Sequence of chain 2.A:
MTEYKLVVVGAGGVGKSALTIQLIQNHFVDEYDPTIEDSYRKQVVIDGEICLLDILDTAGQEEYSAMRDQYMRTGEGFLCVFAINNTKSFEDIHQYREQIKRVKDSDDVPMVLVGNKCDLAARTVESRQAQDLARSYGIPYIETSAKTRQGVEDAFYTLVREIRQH

Binding-site contacts:
Ligand atom N1 contacts residue ASP119 of chain 2.A at 2.8 Å (salt-bridge).
Ligand atom C6 contacts residue ASP119 of chain 2.A at 3.6 Å.
Ligand atom O3G contacts residue LYS16 of chain 2.A at 2.7 Å (salt-bridge).
Ligand atom C5' contacts residue GLY13 of chain 2.A at 3.6 Å.
Ligand atom O2G contacts residue THR35 of chain 2.A at 2.9 Å (h-bond).
Ligand atom O2B contacts residue MG1 of chain 2.C at 2.1 Å.
Ligand atom O6 contacts residue SER145 of chain 2.A at 3.5 Å.
Ligand atom O3' contacts residue ASP30 of chain 2.A at 2.9 Å (salt-bridge).
Ligand atom O1B contacts residue VAL14 of chain 2.A at 3.3 Å (h-bond).
Ligand atom N2 contacts residue LEU120 of chain 2.A at 3.5 Å.
Ligand atom O6 contacts residue ASN116 of chain 2.A at 3.3 Å (h-bond).
Ligand atom O1B contacts residue GLY15 of chain 2.A at 3.1 Å (h-bond).
Ligand atom O1A contacts residue ALA18 of chain 2.A at 2.8 Å (h-bond).
Ligand atom C8 contacts residue GLY15 of chain 2.A at 3.6 Å.
Ligand atom N2 contacts residue ASP119 of chain 2.A at 2.9 Å (salt-bridge).
Ligand atom O6 contacts residue ALA146 of chain 2.A at 2.9 Å (h-bond).
Ligand atom N7 contacts residue ASN116 of chain 2.A at 3.1 Å (h-bond).
Ligand atom O3G contacts residue GLY12 of chain 2.A at 3.5 Å.
Ligand atom C3' contacts residue GLU31 of chain 2.A at 3.5 Å.
Ligand atom PG contacts residue MG1 of chain 2.C at 3.2 Å.
Ligand atom O2B contacts residue SER17 of chain 2.A at 2.9 Å (h-bond).
Ligand atom O2B contacts residue LYS16 of chain 2.A at 3.6 Å (salt-bridge).
Ligand atom O1G contacts residue PRO34 of chain 2.A at 3.5 Å.
Ligand atom O1A contacts residue GLY15 of chain 2.A at 3.3 Å.
Ligand atom PB contacts residue MG1 of chain 2.C at 3.2 Å.
Ligand atom O2' contacts residue VAL29 of chain 2.A at 2.7 Å (h-bond).
Ligand atom N3B contacts residue MG1 of chain 2.C at 3.4 Å.
Ligand atom C2' contacts residue VAL29 of chain 2.A at 3.4 Å (hydrophobic).
Ligand atom O2' contacts residue PHE28 of chain 2.A at 3.3 Å.
Ligand atom O3A contacts residue GLY15 of chain 2.A at 3.2 Å (h-bond).
Ligand atom O4' contacts residue LYS117 of chain 2.A at 3.2 Å (salt-bridge).
Ligand atom N3B contacts residue GLY13 of chain 2.A at 3.1 Å (h-bond).
Ligand atom O2G contacts residue MG1 of chain 2.C at 2.0 Å.
Ligand atom O1B contacts residue GLY13 of chain 2.A at 3.5 Å (h-bond).
Ligand atom O2' contacts residue ASP30 of chain 2.A at 3.1 Å (salt-bridge).
Ligand atom O1A contacts residue SER17 of chain 2.A at 3.4 Å (h-bond).
Ligand atom O3G contacts residue GLY60 of chain 2.A at 2.8 Å (h-bond).
Ligand atom O6 contacts residue ASP119 of chain 2.A at 3.5 Å (salt-bridge).
Ligand atom O6 contacts residue LYS117 of chain 2.A at 3.3 Å.
Ligand atom O1B contacts residue LYS16 of chain 2.A at 2.8 Å (salt-bridge).

A protein and the small-molecule ligand that binds it are described below.
Small molecule (SMILES): Nc1nc2c(ncn2[C@@H]2O[C@H](CO[P](=O)(O)O[P](=O)(O)NP(=O)(O)O)[C@@H](O)[C@H]2O)c(=O)[nH]1